The small molecule below binds the protein below.
Small molecule (SMILES): COc1cc(-c2cncc(-c3ccc(C4CCN(C)CC4)cc3)c2C)cc(OC)c1OC

Binding-site contacts:
Ligand atom C04 contacts residue ALA35 of chain 1.B at 3.8 Å (hydrophobic).
Ligand atom O31 contacts residue LYS37 of chain 1.B at 3.6 Å.
Ligand atom C10 contacts residue LEU145 of chain 1.B at 4.0 Å (hydrophobic).
Ligand atom C06 contacts residue LEU145 of chain 1.B at 3.9 Å (hydrophobic).
Ligand atom C04 contacts residue VAL24 of chain 1.B at 4.0 Å (hydrophobic).
Ligand atom C29 contacts residue LYS142 of chain 1.B at 3.5 Å.
Ligand atom C32 contacts residue GLU50 of chain 1.B at 3.5 Å.
Ligand atom C32 contacts residue LEU83 of chain 1.B at 3.8 Å (hydrophobic).
Ligand atom C04 contacts residue THR85 of chain 1.B at 4.0 Å.
Ligand atom C07 contacts residue LEU145 of chain 1.B at 3.6 Å (hydrophobic).
Ligand atom C14 contacts residue GLY91 of chain 1.B at 3.8 Å.
Ligand atom C22 contacts residue GLY91 of chain 1.B at 3.5 Å.
Ligand atom C01 contacts residue LYS37 of chain 1.B at 3.6 Å.
Ligand atom N08 contacts residue HIS88 of chain 1.B at 3.0 Å (h-bond).
Ligand atom C01 contacts residue LEU83 of chain 1.B at 3.5 Å (hydrophobic).
Ligand atom C12 contacts residue HIS88 of chain 1.B at 3.9 Å.
Ligand atom C01 contacts residue THR85 of chain 1.B at 3.4 Å.
Ligand atom C09 contacts residue HIS88 of chain 1.B at 3.2 Å.
Ligand atom C11 contacts residue GLY91 of chain 1.B at 3.9 Å.
Ligand atom C29 contacts residue ASN143 of chain 1.B at 3.5 Å.
Ligand atom C29 contacts residue ALA155 of chain 1.B at 3.8 Å (hydrophobic).
Ligand atom C13 contacts residue VAL16 of chain 1.B at 3.8 Å (hydrophobic).
Ligand atom O28 contacts residue ALA155 of chain 1.B at 3.7 Å.
Ligand atom C32 contacts residue ASP156 of chain 1.B at 3.7 Å.
Ligand atom C26 contacts residue LEU145 of chain 1.B at 3.9 Å (hydrophobic).
Ligand atom C09 contacts residue TYR87 of chain 1.B at 3.8 Å (hydrophobic).
Ligand atom C12 contacts residue TYR87 of chain 1.B at 3.5 Å (hydrophobic).
Ligand atom N08 contacts residue TYR87 of chain 1.B at 3.8 Å.
Ligand atom C22 contacts residue ASP95 of chain 1.B at 3.5 Å.
Ligand atom C23 contacts residue GLY91 of chain 1.B at 3.6 Å.
Ligand atom C01 contacts residue ALA35 of chain 1.B at 3.5 Å (hydrophobic).
Ligand atom C07 contacts residue ALA35 of chain 1.B at 3.7 Å (hydrophobic).
Ligand atom C13 contacts residue TYR87 of chain 1.B at 3.8 Å (hydrophobic).
Ligand atom C17 contacts residue ASP95 of chain 1.B at 3.8 Å.
Ligand atom C21 contacts residue VAL16 of chain 1.B at 3.6 Å (hydrophobic).
Ligand atom C16 contacts residue ASP95 of chain 1.B at 3.3 Å.
Ligand atom C07 contacts residue HIS86 of chain 1.B at 3.9 Å.
Ligand atom O02 contacts residue LYS37 of chain 1.B at 3.5 Å.
Ligand atom C12 contacts residue VAL16 of chain 1.B at 3.8 Å (hydrophobic).
Ligand atom C24 contacts residue LEU145 of chain 1.B at 3.9 Å (hydrophobic).

Sequence of chain 1.B:
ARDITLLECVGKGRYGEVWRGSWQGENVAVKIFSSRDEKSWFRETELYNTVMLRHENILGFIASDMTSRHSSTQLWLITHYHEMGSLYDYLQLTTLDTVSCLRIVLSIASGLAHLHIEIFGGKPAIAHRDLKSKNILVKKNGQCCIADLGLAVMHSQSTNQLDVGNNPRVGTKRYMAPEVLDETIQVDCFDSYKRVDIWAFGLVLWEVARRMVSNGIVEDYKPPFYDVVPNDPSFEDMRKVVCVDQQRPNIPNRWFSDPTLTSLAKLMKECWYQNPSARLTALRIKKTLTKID